Binding-site contacts:
Ligand atom O9 contacts residue ASP181 of chain 1.A at 3.5 Å (salt-bridge).
Ligand atom O7 contacts residue ILE219 of chain 1.A at 3.2 Å.
Ligand atom N4 contacts residue GLY220 of chain 1.A at 3.5 Å.
Ligand atom C1 contacts residue ASP181 of chain 1.A at 2.8 Å.
Ligand atom C12 contacts residue ALA217 of chain 1.A at 3.6 Å (hydrophobic).
Ligand atom N4 contacts residue ARG221 of chain 1.A at 3.1 Å (salt-bridge).
Ligand atom O7 contacts residue CYS215 of chain 1.A at 3.5 Å (h-bond).
Ligand atom C12 contacts residue PHE182 of chain 1.A at 3.7 Å (hydrophobic).
Ligand atom O6 contacts residue ASP181 of chain 1.A at 3.5 Å (salt-bridge).
Ligand atom O9 contacts residue GLN266 of chain 1.A at 2.9 Å (h-bond).
Ligand atom C3 contacts residue ASP181 of chain 1.A at 3.0 Å.
Ligand atom C13 contacts residue ALA217 of chain 1.A at 3.6 Å (hydrophobic).
Ligand atom C21 contacts residue ASP48 of chain 1.A at 3.6 Å.
Ligand atom C28 contacts residue ASP48 of chain 1.A at 3.1 Å.
Ligand atom O6 contacts residue SER216 of chain 1.A at 2.8 Å (h-bond).
Ligand atom C3 contacts residue PHE182 of chain 1.A at 3.4 Å (hydrophobic).
Ligand atom C15 contacts residue TYR46 of chain 1.A at 3.5 Å (hydrophobic).
Ligand atom C23 contacts residue ASP48 of chain 1.A at 3.5 Å.
Ligand atom O7 contacts residue ALA217 of chain 1.A at 3.1 Å.
Ligand atom O6 contacts residue ARG221 of chain 1.A at 3.2 Å (salt-bridge).
Ligand atom O7 contacts residue GLY220 of chain 1.A at 3.1 Å (h-bond).
Ligand atom O7 contacts residue GLY218 of chain 1.A at 3.7 Å.
Ligand atom O6 contacts residue CYS215 of chain 1.A at 3.5 Å (h-bond).
Ligand atom C21 contacts residue TYR46 of chain 1.A at 3.6 Å (hydrophobic).
Ligand atom C2 contacts residue PHE182 of chain 1.A at 3.5 Å (hydrophobic).
Ligand atom N4 contacts residue ASP181 of chain 1.A at 3.3 Å (salt-bridge).
Ligand atom S5 contacts residue ASP181 of chain 1.A at 3.5 Å (salt-bridge).
Ligand atom O1 contacts residue ASP48 of chain 1.A at 3.6 Å.
Ligand atom N11 contacts residue ASP48 of chain 1.A at 2.6 Å (salt-bridge).
Ligand atom C2 contacts residue ASP181 of chain 1.A at 3.0 Å.
Ligand atom C21 contacts residue VAL49 of chain 1.A at 3.5 Å (hydrophobic).
Ligand atom O6 contacts residue ALA217 of chain 1.A at 3.0 Å (h-bond).
Ligand atom S5 contacts residue CYS215 of chain 1.A at 3.5 Å (h-bond).
Ligand atom C27 contacts residue ASP48 of chain 1.A at 3.2 Å.
Ligand atom C7 contacts residue ASP48 of chain 1.A at 3.3 Å.
Ligand atom C20 contacts residue ASP48 of chain 1.A at 3.1 Å.
Ligand atom C11 contacts residue PHE182 of chain 1.A at 3.6 Å (hydrophobic).
Ligand atom N45 contacts residue ASP48 of chain 1.A at 2.7 Å (salt-bridge).
Ligand atom O9 contacts residue PHE182 of chain 1.A at 2.8 Å (h-bond).
Ligand atom O1 contacts residue ARG47 of chain 1.A at 3.7 Å.

Sequence of chain 1.A:
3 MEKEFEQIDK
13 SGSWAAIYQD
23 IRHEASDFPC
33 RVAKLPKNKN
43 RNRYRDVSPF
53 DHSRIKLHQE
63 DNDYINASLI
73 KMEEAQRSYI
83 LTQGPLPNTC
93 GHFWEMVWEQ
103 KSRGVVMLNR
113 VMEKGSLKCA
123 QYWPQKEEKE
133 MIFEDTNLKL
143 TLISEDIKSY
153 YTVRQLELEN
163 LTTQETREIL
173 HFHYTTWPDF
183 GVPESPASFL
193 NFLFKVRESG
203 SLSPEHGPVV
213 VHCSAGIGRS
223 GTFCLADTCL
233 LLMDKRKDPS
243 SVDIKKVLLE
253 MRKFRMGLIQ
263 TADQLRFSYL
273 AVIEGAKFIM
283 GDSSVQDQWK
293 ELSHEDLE

The protein below binds the small molecule below.
Small molecule (SMILES): O=C1C[C@@H](c2ccc(C[C@H](NS(=O)(=O)c3cccc(F)c3)C3=N[C@H](CCc4ccccc4)CN3)cc2)S(=O)(=O)N1